Sequence of chain 1.C:
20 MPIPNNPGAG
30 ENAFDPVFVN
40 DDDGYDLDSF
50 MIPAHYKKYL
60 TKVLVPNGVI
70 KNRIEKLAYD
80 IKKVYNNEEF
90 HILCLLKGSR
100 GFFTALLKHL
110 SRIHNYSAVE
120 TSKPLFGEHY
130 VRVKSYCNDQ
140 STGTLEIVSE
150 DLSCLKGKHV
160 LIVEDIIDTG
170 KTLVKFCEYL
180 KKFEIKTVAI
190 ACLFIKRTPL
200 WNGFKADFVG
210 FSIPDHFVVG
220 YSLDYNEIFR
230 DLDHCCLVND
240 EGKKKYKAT

The small molecule below binds the protein below.
Small molecule (SMILES): Nc1nc(O)c2[nH]cc(CN[C@H](CO)CCP(=O)(O)O)c2n1

Binding-site contacts:
Ligand atom C4 contacts residue PHE216 of chain 1.C at 3.6 Å (hydrophobic).
Ligand atom N3 contacts residue PHE216 of chain 1.C at 3.4 Å.
Ligand atom C6 contacts residue PHE216 of chain 1.C at 3.4 Å (hydrophobic).
Ligand atom CD contacts residue GLU163 of chain 1.C at 3.2 Å.
Ligand atom O2 contacts residue THR168 of chain 1.C at 3.4 Å (h-bond).
Ligand atom C8 contacts residue TYR135 of chain 1.C at 3.3 Å (hydrophobic).
Ligand atom C8 contacts residue ASP167 of chain 1.C at 3.5 Å.
Ligand atom N2 contacts residue PHE216 of chain 1.C at 3.4 Å.
Ligand atom C2 contacts residue PHE216 of chain 1.C at 3.1 Å (hydrophobic).
Ligand atom N contacts residue POP1 of chain 1.IA at 2.8 Å (h-bond).
Ligand atom C10 contacts residue TYR135 of chain 1.C at 3.6 Å (hydrophobic).
Ligand atom N2 contacts residue LEU222 of chain 1.C at 3.5 Å.
Ligand atom C2 contacts residue VAL217 of chain 1.C at 3.2 Å (hydrophobic).
Ligand atom O6 contacts residue VAL217 of chain 1.C at 3.2 Å (h-bond).
Ligand atom CB contacts residue TYR135 of chain 1.C at 3.4 Å (hydrophobic).
Ligand atom O2 contacts residue LYS170 of chain 1.C at 3.6 Å.
Ligand atom C10 contacts residue POP1 of chain 1.IA at 3.2 Å.
Ligand atom N1 contacts residue PHE216 of chain 1.C at 3.4 Å.
Ligand atom P contacts residue THR168 of chain 1.C at 3.4 Å.
Ligand atom O3 contacts residue TYR135 of chain 1.C at 2.6 Å (h-bond).
Ligand atom OD contacts residue POP1 of chain 1.IA at 3.2 Å (h-bond).
Ligand atom O1 contacts residue GLY169 of chain 1.C at 2.7 Å (h-bond).
Ligand atom O3 contacts residue THR168 of chain 1.C at 2.8 Å (h-bond).
Ligand atom O6 contacts residue PHE216 of chain 1.C at 3.6 Å.
Ligand atom N1 contacts residue VAL217 of chain 1.C at 2.7 Å (h-bond).
Ligand atom O6 contacts residue LYS195 of chain 1.C at 2.8 Å (salt-bridge).
Ligand atom OD contacts residue GLU163 of chain 1.C at 3.5 Å (salt-bridge).
Ligand atom CA contacts residue ILE165 of chain 1.C at 3.5 Å (hydrophobic).
Ligand atom N2 contacts residue VAL217 of chain 1.C at 2.9 Å (h-bond).
Ligand atom O2 contacts residue THR171 of chain 1.C at 2.6 Å (h-bond).
Ligand atom N2 contacts residue ASP223 of chain 1.C at 2.8 Å (salt-bridge).
Ligand atom CD contacts residue ASP164 of chain 1.C at 3.4 Å.
Ligand atom O1 contacts residue ASP167 of chain 1.C at 3.0 Å (salt-bridge).
Ligand atom O1 contacts residue THR168 of chain 1.C at 3.3 Å (h-bond).
Ligand atom CD contacts residue POP1 of chain 1.IA at 3.4 Å.
Ligand atom N7 contacts residue ASP167 of chain 1.C at 2.7 Å (salt-bridge).
Ligand atom O3 contacts residue ASP167 of chain 1.C at 3.3 Å.
Ligand atom C5 contacts residue PHE216 of chain 1.C at 3.5 Å (hydrophobic).
Ligand atom OD contacts residue ASP164 of chain 1.C at 2.6 Å (salt-bridge).
Ligand atom CG contacts residue POP1 of chain 1.IA at 3.6 Å.